Binding-site contacts:
Ligand atom CD contacts residue GLU382 of chain 1.A at 2.9 Å.
Ligand atom CZ contacts residue ILE352 of chain 1.A at 3.7 Å (hydrophobic).
Ligand atom CZ contacts residue GLU382 of chain 1.A at 4.1 Å.
Ligand atom CD contacts residue ILE352 of chain 1.A at 3.9 Å (hydrophobic).
Ligand atom CG contacts residue GLU382 of chain 1.A at 4.0 Å.
Ligand atom NH2 contacts residue ASP373 of chain 1.A at 3.5 Å (salt-bridge).
Ligand atom CB contacts residue TYR348 of chain 1.A at 3.2 Å (hydrophobic).
Ligand atom NE contacts residue GLU382 of chain 1.A at 3.9 Å.
Ligand atom C2 contacts residue TYR326 of chain 1.A at 3.8 Å (hydrophobic).
Ligand atom O contacts residue ALA350 of chain 1.A at 4.2 Å.
Ligand atom NH1 contacts residue ILE352 of chain 1.A at 3.4 Å.
Ligand atom C contacts residue ASP351 of chain 1.A at 3.6 Å.
Ligand atom CD contacts residue TYR348 of chain 1.A at 3.7 Å (hydrophobic).
Ligand atom O contacts residue MG1 of chain 1.C at 4.1 Å.
Ligand atom C1 contacts residue APC1 of chain 1.D at 3.5 Å.
Ligand atom O contacts residue TYR348 of chain 1.A at 3.6 Å.
Ligand atom C contacts residue GLY349 of chain 1.A at 3.4 Å.
Ligand atom O1 contacts residue TYR326 of chain 1.A at 4.2 Å.
Ligand atom CG contacts residue TYR326 of chain 1.A at 3.6 Å (hydrophobic).
Ligand atom C3 contacts residue APC1 of chain 1.D at 2.5 Å.
Ligand atom OXT contacts residue GLY349 of chain 1.A at 3.3 Å.
Ligand atom O contacts residue ASP351 of chain 1.A at 3.8 Å.
Ligand atom N contacts residue APC1 of chain 1.D at 3.2 Å (h-bond).
Ligand atom OXT contacts residue ALA350 of chain 1.A at 4.0 Å.
Ligand atom NE contacts residue ILE352 of chain 1.A at 4.0 Å.
Ligand atom C3 contacts residue TYR348 of chain 1.A at 4.2 Å (hydrophobic).
Ligand atom O contacts residue GLY349 of chain 1.A at 2.6 Å (h-bond).
Ligand atom O1 contacts residue APC1 of chain 1.D at 3.1 Å (h-bond).
Ligand atom CD contacts residue TYR326 of chain 1.A at 4.0 Å (hydrophobic).
Ligand atom OXT contacts residue ILE352 of chain 1.A at 3.5 Å.
Ligand atom CA contacts residue ASP351 of chain 1.A at 4.0 Å.
Ligand atom NH1 contacts residue LEU380 of chain 1.A at 4.0 Å.
Ligand atom CB contacts residue GLU382 of chain 1.A at 4.0 Å.
Ligand atom C2 contacts residue APC1 of chain 1.D at 3.4 Å.
Ligand atom O2 contacts residue APC1 of chain 1.D at 1.9 Å (h-bond).
Ligand atom NH1 contacts residue GLU382 of chain 1.A at 2.8 Å (salt-bridge).
Ligand atom O contacts residue APC1 of chain 1.D at 4.1 Å.
Ligand atom OXT contacts residue ASP351 of chain 1.A at 3.3 Å.
Ligand atom N contacts residue ASP351 of chain 1.A at 3.9 Å.
Ligand atom CG contacts residue TYR348 of chain 1.A at 3.8 Å (hydrophobic).

A protein and the small-molecule ligand that binds it are described below.
Small molecule (SMILES): N=C(N)NCCC[C@H](NCCC(=O)O)C(=O)O

Sequence of chain 1.A:
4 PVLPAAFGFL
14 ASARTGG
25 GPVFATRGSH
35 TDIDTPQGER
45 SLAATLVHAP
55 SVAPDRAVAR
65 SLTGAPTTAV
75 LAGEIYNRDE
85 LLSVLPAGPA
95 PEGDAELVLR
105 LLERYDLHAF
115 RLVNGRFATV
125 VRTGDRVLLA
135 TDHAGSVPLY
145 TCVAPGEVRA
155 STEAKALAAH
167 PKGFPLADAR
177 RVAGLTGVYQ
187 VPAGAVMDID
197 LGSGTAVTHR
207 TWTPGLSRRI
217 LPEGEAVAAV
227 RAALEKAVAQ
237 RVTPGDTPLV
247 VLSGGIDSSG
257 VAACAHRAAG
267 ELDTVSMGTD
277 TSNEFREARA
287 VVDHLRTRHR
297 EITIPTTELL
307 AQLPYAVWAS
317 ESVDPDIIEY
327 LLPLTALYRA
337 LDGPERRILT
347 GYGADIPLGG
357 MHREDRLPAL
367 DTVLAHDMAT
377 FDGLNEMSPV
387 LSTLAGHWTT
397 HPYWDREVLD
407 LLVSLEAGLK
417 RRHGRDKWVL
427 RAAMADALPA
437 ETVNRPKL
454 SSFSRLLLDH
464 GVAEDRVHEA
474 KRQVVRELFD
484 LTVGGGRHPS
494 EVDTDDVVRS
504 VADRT